Sequence of chain 5.B:
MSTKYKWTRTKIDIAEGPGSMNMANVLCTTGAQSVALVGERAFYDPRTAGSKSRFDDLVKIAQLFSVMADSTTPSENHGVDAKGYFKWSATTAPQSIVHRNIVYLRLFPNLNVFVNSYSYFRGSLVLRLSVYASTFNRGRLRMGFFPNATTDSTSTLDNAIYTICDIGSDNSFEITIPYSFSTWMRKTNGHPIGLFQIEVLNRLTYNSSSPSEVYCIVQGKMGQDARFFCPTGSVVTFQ

A small-molecule ligand and the protein it binds are described below.
Small molecule (SMILES): Nc1ncnc2c1ncn2[C@@H]1O[C@H](CO)[C@@H](O[P](=O)(O)OC[C@H]2O[C@@H](n3ccc(=O)[nH]c3=O)[C@H](O)[C@@H]2O[P](=O)(O)OC[C@H]2O[C@@H](n3ccc(=O)[nH]c3=O)[C@H](O)[C@@H]2O[P](=O)(O)OC[C@H]2O[C@@H](n3ccc(=O)[nH]c3=O)[C@H](O)[C@@H]2O[P](=O)(O)OC[C@H]2O[C@@H](n3ccc(=O)[nH]c3=O)[C@H](O)[C@@H]2O[P](=O)(O)OC[C@H]2O[C@@H](n3ccc(=O)[nH]c3=O)[C@H](O)[C@@H]2O)[C@H]1O

Binding-site contacts:
Ligand atom OP1 contacts residue THR17 of chain 3.B at 3.7 Å.
Ligand atom N3 contacts residue ARG55 of chain 5.B at 3.2 Å (salt-bridge).
Ligand atom C4 contacts residue TRP21 of chain 3.B at 3.7 Å (hydrophobic).
Ligand atom P contacts residue THR17 of chain 3.B at 3.9 Å.
Ligand atom C6 contacts residue TYR58 of chain 5.B at 3.8 Å (hydrophobic).
Ligand atom C1' contacts residue ARG68 of chain 5.B at 3.8 Å.
Ligand atom C2 contacts residue TRP21 of chain 3.B at 3.2 Å (hydrophobic).
Ligand atom N1 contacts residue ARG68 of chain 5.B at 3.9 Å.
Ligand atom O2' contacts residue ARG55 of chain 5.B at 3.8 Å.
Ligand atom C2 contacts residue ARG55 of chain 5.B at 3.1 Å.
Ligand atom O2' contacts residue THR17 of chain 3.B at 2.8 Å.
Ligand atom O2' contacts residue ARG55 of chain 5.B at 3.1 Å (salt-bridge).
Ligand atom OP2 contacts residue THR17 of chain 3.B at 3.5 Å.
Ligand atom O4' contacts residue ARG68 of chain 5.B at 3.0 Å (salt-bridge).
Ligand atom O2 contacts residue TRP21 of chain 3.B at 2.9 Å.
Ligand atom O2' contacts residue THR44 of chain 5.B at 3.9 Å.
Ligand atom P contacts residue TYR19 of chain 2.B at 4.0 Å.
Ligand atom C2 contacts residue ALA56 of chain 5.B at 3.8 Å (hydrophobic).
Ligand atom C4' contacts residue TYR19 of chain 2.B at 3.8 Å (hydrophobic).
Ligand atom O2' contacts residue LEU41 of chain 5.B at 3.8 Å.
Ligand atom C2 contacts residue TYR58 of chain 5.B at 3.8 Å (hydrophobic).
Ligand atom N1 contacts residue ALA56 of chain 5.B at 3.2 Å (h-bond).
Ligand atom O2' contacts residue TYR19 of chain 2.B at 3.7 Å.
Ligand atom O2 contacts residue TYR58 of chain 5.B at 3.6 Å.
Ligand atom C2' contacts residue THR17 of chain 3.B at 3.7 Å.
Ligand atom O4 contacts residue TRP21 of chain 3.B at 3.4 Å.
Ligand atom OP2 contacts residue ARG202 of chain 5.A at 3.6 Å.
Ligand atom OP2 contacts residue ARG55 of chain 5.B at 2.9 Å (salt-bridge).
Ligand atom O4' contacts residue ARG202 of chain 5.A at 3.9 Å.
Ligand atom O2' contacts residue CYS203 of chain 5.A at 3.3 Å (h-bond).
Ligand atom OP1 contacts residue TYR19 of chain 2.B at 3.6 Å (h-bond).
Ligand atom C1' contacts residue TRP21 of chain 3.B at 3.9 Å (hydrophobic).
Ligand atom O3' contacts residue TYR19 of chain 2.B at 3.0 Å (h-bond).
Ligand atom N6 contacts residue TYR58 of chain 5.B at 3.5 Å (h-bond).
Ligand atom N3 contacts residue TRP21 of chain 3.B at 3.2 Å.
Ligand atom C2' contacts residue ARG55 of chain 5.B at 3.4 Å.
Ligand atom OP1 contacts residue MET15 of chain 3.B at 3.1 Å.
Ligand atom N1 contacts residue TYR58 of chain 5.B at 3.5 Å.
Ligand atom N1 contacts residue TRP21 of chain 3.B at 3.8 Å.
Ligand atom C5' contacts residue ARG202 of chain 5.A at 3.9 Å.

Sequence of chain 3.B:
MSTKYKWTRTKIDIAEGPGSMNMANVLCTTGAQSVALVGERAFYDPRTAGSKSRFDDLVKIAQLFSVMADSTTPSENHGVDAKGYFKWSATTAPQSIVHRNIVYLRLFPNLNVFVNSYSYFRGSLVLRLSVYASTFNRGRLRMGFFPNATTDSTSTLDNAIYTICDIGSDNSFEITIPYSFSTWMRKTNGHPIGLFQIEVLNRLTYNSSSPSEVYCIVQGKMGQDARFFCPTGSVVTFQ

Sequence of chain 2.B:
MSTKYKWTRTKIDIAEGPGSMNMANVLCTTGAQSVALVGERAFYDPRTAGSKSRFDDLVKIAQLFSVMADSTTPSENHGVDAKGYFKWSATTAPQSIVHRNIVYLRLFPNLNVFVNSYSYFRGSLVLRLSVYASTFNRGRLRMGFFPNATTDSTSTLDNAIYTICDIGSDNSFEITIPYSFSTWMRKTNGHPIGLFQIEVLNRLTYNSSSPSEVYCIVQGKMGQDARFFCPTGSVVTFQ

Sequence of chain 5.A:
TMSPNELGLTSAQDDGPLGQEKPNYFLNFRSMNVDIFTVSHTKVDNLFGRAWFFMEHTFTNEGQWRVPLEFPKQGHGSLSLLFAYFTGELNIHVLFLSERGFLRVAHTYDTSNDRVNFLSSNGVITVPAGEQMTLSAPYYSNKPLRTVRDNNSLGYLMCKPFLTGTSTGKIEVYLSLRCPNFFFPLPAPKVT